Sequence of chain 20.A:
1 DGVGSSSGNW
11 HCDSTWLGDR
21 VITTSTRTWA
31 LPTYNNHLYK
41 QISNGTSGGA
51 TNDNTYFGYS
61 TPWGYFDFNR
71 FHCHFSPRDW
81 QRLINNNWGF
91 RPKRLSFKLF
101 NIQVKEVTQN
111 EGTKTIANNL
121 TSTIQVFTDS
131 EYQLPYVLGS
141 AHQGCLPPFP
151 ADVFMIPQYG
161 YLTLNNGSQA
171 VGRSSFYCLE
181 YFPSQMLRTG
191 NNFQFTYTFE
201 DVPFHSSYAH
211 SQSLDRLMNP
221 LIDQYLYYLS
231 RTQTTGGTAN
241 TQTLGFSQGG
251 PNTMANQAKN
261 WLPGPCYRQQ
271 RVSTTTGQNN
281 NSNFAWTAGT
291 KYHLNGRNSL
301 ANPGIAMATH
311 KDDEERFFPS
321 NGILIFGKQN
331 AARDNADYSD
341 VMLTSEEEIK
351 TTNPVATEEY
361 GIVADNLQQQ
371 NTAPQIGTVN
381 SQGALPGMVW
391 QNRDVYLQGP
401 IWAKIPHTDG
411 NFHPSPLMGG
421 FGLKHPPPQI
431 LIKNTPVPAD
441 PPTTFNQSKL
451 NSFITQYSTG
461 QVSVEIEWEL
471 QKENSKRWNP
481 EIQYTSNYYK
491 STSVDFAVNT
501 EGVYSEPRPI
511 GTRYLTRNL

A protein and the small-molecule ligand that binds it are described below.
Small molecule (SMILES): Nc1ccn([C@H]2C[C@H](O[P](=O)(O)OC[C@H]3O[C@@H](n4cnc5c(N)ncnc54)C[C@@H]3O)[C@@H](COP(=O)(O)O)O2)c(=O)n1

Binding-site contacts:
Ligand atom N1 contacts residue PRO203 of chain 20.A at 3.8 Å.
Ligand atom C5 contacts residue PRO203 of chain 20.A at 3.9 Å (hydrophobic).
Ligand atom N6 contacts residue SER415 of chain 20.A at 3.6 Å.
Ligand atom N7 contacts residue PRO203 of chain 20.A at 4.2 Å.
Ligand atom N6 contacts residue PHE421 of chain 20.A at 3.9 Å.
Ligand atom C2 contacts residue VAL202 of chain 20.A at 4.2 Å (hydrophobic).
Ligand atom OP2 contacts residue ASP409 of chain 38.A at 3.2 Å (salt-bridge).
Ligand atom N3 contacts residue ASP201 of chain 20.A at 4.1 Å.
Ligand atom N3 contacts residue PRO414 of chain 20.A at 4.2 Å.
Ligand atom C2 contacts residue PRO203 of chain 20.A at 3.9 Å (hydrophobic).
Ligand atom C2' contacts residue PRO414 of chain 20.A at 3.8 Å (hydrophobic).
Ligand atom C4 contacts residue PRO203 of chain 20.A at 4.2 Å (hydrophobic).
Ligand atom C8 contacts residue HIS413 of chain 20.A at 3.8 Å.
Ligand atom N6 contacts residue GLY420 of chain 20.A at 3.7 Å.
Ligand atom N7 contacts residue SER415 of chain 20.A at 4.0 Å.
Ligand atom C5 contacts residue ARG91 of chain 20.A at 4.1 Å.
Ligand atom C6 contacts residue VAL202 of chain 20.A at 4.2 Å (hydrophobic).
Ligand atom C6 contacts residue PRO203 of chain 20.A at 4.0 Å (hydrophobic).
Ligand atom C5 contacts residue VAL202 of chain 20.A at 3.6 Å (hydrophobic).
Ligand atom C4 contacts residue VAL202 of chain 20.A at 3.7 Å (hydrophobic).
Ligand atom N1 contacts residue PRO203 of chain 20.A at 4.1 Å.
Ligand atom C2' contacts residue HIS413 of chain 20.A at 3.8 Å.
Ligand atom C2' contacts residue PRO203 of chain 20.A at 3.3 Å (hydrophobic).
Ligand atom N4 contacts residue VAL202 of chain 20.A at 2.9 Å (h-bond).
Ligand atom C4 contacts residue PRO203 of chain 20.A at 4.1 Å (hydrophobic).
Ligand atom C5 contacts residue ASP201 of chain 20.A at 4.1 Å.
Ligand atom C2 contacts residue GLY422 of chain 20.A at 3.3 Å.
Ligand atom C5 contacts residue PRO203 of chain 20.A at 4.0 Å (hydrophobic).
Ligand atom C4 contacts residue ASP201 of chain 20.A at 3.7 Å.
Ligand atom N1 contacts residue VAL202 of chain 20.A at 3.6 Å.
Ligand atom N7 contacts residue ASN392 of chain 20.A at 4.2 Å.
Ligand atom N1 contacts residue GLY422 of chain 20.A at 3.0 Å (h-bond).
Ligand atom N4 contacts residue ASP201 of chain 20.A at 2.5 Å.
Ligand atom C6 contacts residue PRO203 of chain 20.A at 4.0 Å (hydrophobic).
Ligand atom N7 contacts residue HIS413 of chain 20.A at 4.1 Å.
Ligand atom C5 contacts residue SER415 of chain 20.A at 4.1 Å.
Ligand atom C6 contacts residue GLY422 of chain 20.A at 3.8 Å.
Ligand atom C6 contacts residue SER415 of chain 20.A at 4.1 Å.
Ligand atom N6 contacts residue GLY422 of chain 20.A at 3.4 Å (h-bond).
Ligand atom C1' contacts residue PRO203 of chain 20.A at 4.1 Å (hydrophobic).

Sequence of chain 38.A:
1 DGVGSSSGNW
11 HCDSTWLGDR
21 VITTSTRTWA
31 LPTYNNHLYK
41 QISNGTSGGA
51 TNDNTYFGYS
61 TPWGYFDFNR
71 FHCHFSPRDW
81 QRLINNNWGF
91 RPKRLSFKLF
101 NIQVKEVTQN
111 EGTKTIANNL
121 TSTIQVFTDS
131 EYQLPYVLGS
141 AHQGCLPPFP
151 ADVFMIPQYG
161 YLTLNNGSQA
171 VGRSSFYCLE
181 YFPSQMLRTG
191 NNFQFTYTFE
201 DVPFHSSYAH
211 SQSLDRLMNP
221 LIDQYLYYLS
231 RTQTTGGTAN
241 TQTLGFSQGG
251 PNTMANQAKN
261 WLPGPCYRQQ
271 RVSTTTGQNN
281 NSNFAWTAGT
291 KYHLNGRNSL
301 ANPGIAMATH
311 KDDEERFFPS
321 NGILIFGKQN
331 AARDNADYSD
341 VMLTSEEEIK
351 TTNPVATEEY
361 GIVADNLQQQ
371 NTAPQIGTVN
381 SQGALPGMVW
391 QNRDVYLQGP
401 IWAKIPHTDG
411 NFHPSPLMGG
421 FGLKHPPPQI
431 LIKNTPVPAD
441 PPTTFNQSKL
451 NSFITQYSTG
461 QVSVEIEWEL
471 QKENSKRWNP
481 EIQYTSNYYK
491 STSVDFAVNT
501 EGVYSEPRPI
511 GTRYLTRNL